Sequence of chain 1.A:
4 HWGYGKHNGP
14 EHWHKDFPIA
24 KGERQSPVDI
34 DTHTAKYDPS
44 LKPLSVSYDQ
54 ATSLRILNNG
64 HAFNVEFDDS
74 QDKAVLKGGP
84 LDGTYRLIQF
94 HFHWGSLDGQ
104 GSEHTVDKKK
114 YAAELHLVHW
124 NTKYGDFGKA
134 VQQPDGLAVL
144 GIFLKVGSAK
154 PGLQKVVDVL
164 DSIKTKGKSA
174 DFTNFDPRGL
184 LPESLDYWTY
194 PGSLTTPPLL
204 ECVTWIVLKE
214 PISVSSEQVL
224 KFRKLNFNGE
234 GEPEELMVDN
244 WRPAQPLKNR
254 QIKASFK

Binding-site contacts:
Ligand atom S1 contacts residue TRP208 of chain 1.A at 4.3 Å.
Ligand atom C6 contacts residue PHE130 of chain 1.A at 3.9 Å (hydrophobic).
Ligand atom C2 contacts residue VAL121 of chain 1.A at 4.0 Å (hydrophobic).
Ligand atom S1 contacts residue HIS96 of chain 1.A at 4.1 Å.
Ligand atom C3 contacts residue HIS94 of chain 1.A at 4.3 Å.
Ligand atom C4 contacts residue HIS94 of chain 1.A at 4.3 Å.
Ligand atom C1 contacts residue HIS94 of chain 1.A at 3.3 Å.
Ligand atom C3 contacts residue GLN92 of chain 1.A at 4.2 Å.
Ligand atom C3 contacts residue VAL121 of chain 1.A at 4.2 Å (hydrophobic).
Ligand atom C2 contacts residue HIS94 of chain 1.A at 3.8 Å.
Ligand atom N1 contacts residue ZN1 of chain 1.B at 3.4 Å.
Ligand atom S1 contacts residue ZN1 of chain 1.B at 2.3 Å.
Ligand atom C6 contacts residue LEU197 of chain 1.A at 3.6 Å (hydrophobic).
Ligand atom C5 contacts residue THR199 of chain 1.A at 3.7 Å.
Ligand atom C1 contacts residue ZN1 of chain 1.B at 3.2 Å.
Ligand atom C4 contacts residue GLN92 of chain 1.A at 3.8 Å.
Ligand atom N1 contacts residue HIS94 of chain 1.A at 3.3 Å.
Ligand atom C5 contacts residue GLN92 of chain 1.A at 4.3 Å.
Ligand atom S1 contacts residue THR198 of chain 1.A at 3.5 Å (h-bond).
Ligand atom C2 contacts residue LEU197 of chain 1.A at 3.8 Å (hydrophobic).
Ligand atom N1 contacts residue THR199 of chain 1.A at 3.6 Å (h-bond).
Ligand atom S1 contacts residue HIS94 of chain 1.A at 3.5 Å (h-bond).
Ligand atom C6 contacts residue LEU140 of chain 1.A at 4.1 Å (hydrophobic).
Ligand atom C2 contacts residue ZN1 of chain 1.B at 4.4 Å.
Ligand atom S1 contacts residue HIS119 of chain 1.A at 3.4 Å (h-bond).
Ligand atom C5 contacts residue HIS94 of chain 1.A at 3.8 Å.
Ligand atom C6 contacts residue VAL121 of chain 1.A at 3.7 Å (hydrophobic).
Ligand atom C6 contacts residue GLN92 of chain 1.A at 4.4 Å.
Ligand atom C3 contacts residue LEU197 of chain 1.A at 3.8 Å (hydrophobic).

The small molecule below binds the protein below.
Small molecule (SMILES): Cc1cc[nH]c(=S)c1